Binding-site contacts:
Ligand atom CBH contacts residue ASP305 of chain 2.B at 3.9 Å.
Ligand atom CCK contacts residue PHE182 of chain 2.B at 4.0 Å (hydrophobic).
Ligand atom CBD contacts residue ASP241 of chain 2.B at 3.4 Å.
Ligand atom CCI contacts residue PHE182 of chain 2.B at 4.0 Å (hydrophobic).
Ligand atom CAD contacts residue ASP241 of chain 2.B at 3.8 Å.
Ligand atom CBE contacts residue PHE182 of chain 2.B at 4.0 Å (hydrophobic).
Ligand atom CBF contacts residue SER229 of chain 2.B at 3.9 Å.
Ligand atom CAT contacts residue ASN258 of chain 2.B at 3.8 Å.
Ligand atom CBY contacts residue TYR245 of chain 2.B at 3.5 Å (hydrophobic).
Ligand atom OAG contacts residue ASN175 of chain 2.B at 3.5 Å.
Ligand atom CAA contacts residue HIS186 of chain 2.B at 3.5 Å.
Ligand atom CBF contacts residue LEU243 of chain 2.B at 3.5 Å (hydrophobic).
Ligand atom CBF contacts residue ASP241 of chain 2.B at 4.0 Å.
Ligand atom CBC contacts residue GLN204 of chain 2.B at 3.7 Å.
Ligand atom CBD contacts residue SER229 of chain 2.B at 3.5 Å.
Ligand atom CAU contacts residue PHE302 of chain 2.B at 4.1 Å (hydrophobic).
Ligand atom CBZ contacts residue MET239 of chain 2.B at 4.0 Å (hydrophobic).
Ligand atom CCH contacts residue ASP241 of chain 2.B at 3.2 Å.
Ligand atom CAV contacts residue GLN204 of chain 2.B at 4.0 Å.
Ligand atom CAU contacts residue ASP305 of chain 2.B at 3.8 Å.
Ligand atom CAD contacts residue LEU256 of chain 2.B at 3.7 Å (hydrophobic).
Ligand atom OAJ contacts residue TYR245 of chain 2.B at 2.4 Å (h-bond).
Ligand atom CBV contacts residue ASN175 of chain 2.B at 4.1 Å.
Ligand atom CBC contacts residue ALA231 of chain 2.B at 3.7 Å (hydrophobic).
Ligand atom CAV contacts residue MET239 of chain 2.B at 3.7 Å (hydrophobic).
Ligand atom CBC contacts residue SER229 of chain 2.B at 3.9 Å.
Ligand atom CBH contacts residue HIS186 of chain 2.B at 3.4 Å.
Ligand atom SBU contacts residue PHE297 of chain 2.B at 4.1 Å.
Ligand atom CAA contacts residue SER188 of chain 2.B at 4.0 Å.
Ligand atom CBC contacts residue ASP241 of chain 2.B at 3.3 Å.
Ligand atom CBA contacts residue GLN304 of chain 2.B at 4.1 Å.
Ligand atom OAG contacts residue ILE176 of chain 2.B at 3.5 Å (h-bond).
Ligand atom CBA contacts residue PHE297 of chain 2.B at 3.9 Å (hydrophobic).
Ligand atom CCD contacts residue HIS186 of chain 2.B at 3.8 Å.
Ligand atom CBD contacts residue GLN204 of chain 2.B at 3.6 Å.
Ligand atom CAE contacts residue TYR245 of chain 2.B at 4.1 Å (hydrophobic).
Ligand atom OAG contacts residue MET239 of chain 2.B at 3.9 Å.
Ligand atom CAD contacts residue MET239 of chain 2.B at 4.1 Å (hydrophobic).
Ligand atom CBV contacts residue MET239 of chain 2.B at 4.0 Å (hydrophobic).
Ligand atom CBG contacts residue ASP305 of chain 2.B at 3.5 Å.

The protein below binds the small molecule below.
Small molecule (SMILES): CCC(=O)NCCSC(=O)[C@@H](C)[C@H]1CC[C@H]2[C@@H]3CCC4=CC(=O)C=C[C@]4(C)[C@H]3CC[C@]12C

Sequence of chain 2.B:
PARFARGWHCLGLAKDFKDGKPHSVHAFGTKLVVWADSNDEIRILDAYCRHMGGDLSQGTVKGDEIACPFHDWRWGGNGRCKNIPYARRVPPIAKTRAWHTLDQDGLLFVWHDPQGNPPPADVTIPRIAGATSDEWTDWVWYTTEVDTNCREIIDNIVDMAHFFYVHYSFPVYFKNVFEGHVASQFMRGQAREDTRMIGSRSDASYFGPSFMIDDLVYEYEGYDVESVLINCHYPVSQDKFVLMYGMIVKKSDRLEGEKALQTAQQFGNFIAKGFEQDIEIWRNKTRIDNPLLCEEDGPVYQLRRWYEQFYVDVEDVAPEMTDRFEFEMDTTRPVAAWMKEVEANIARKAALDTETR